Binding-site contacts:
Ligand atom C1 contacts residue ASN19 of chain 57.S at 1.9 Å.
Ligand atom C8 contacts residue TYR17 of chain 57.S at 4.2 Å (hydrophobic).
Ligand atom O6 contacts residue ASN19 of chain 57.S at 4.4 Å.
Ligand atom C6 contacts residue ASN19 of chain 57.S at 4.1 Å.
Ligand atom O5 contacts residue ASN19 of chain 57.S at 2.2 Å (h-bond).
Ligand atom C3 contacts residue ASN19 of chain 57.S at 4.4 Å.
Ligand atom C2 contacts residue ASN19 of chain 57.S at 3.4 Å.
Ligand atom C5 contacts residue ASN19 of chain 57.S at 3.4 Å.
Ligand atom N2 contacts residue ASN19 of chain 57.S at 4.1 Å.

Sequence of chain 57.S:
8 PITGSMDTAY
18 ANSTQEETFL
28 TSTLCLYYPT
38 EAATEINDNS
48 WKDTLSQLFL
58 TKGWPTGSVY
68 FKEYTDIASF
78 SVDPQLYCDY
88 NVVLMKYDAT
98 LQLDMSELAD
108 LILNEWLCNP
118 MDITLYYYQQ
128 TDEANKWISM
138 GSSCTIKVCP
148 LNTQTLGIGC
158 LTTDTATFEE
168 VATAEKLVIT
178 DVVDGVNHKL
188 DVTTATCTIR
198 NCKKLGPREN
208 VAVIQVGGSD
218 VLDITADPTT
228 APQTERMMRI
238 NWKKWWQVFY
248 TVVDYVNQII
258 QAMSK

A protein and the small-molecule ligand that binds it are described below.
Small molecule (SMILES): CC(=O)N[C@H]1[C@H](O[C@H]2[C@H](O)[C@@H](NC(C)=O)CO[C@@H]2CO)O[C@H](CO)[C@@H](O)[C@@H]1O